A protein and the small-molecule ligand that binds it are described below.
Small molecule (SMILES): Cn1c(=O)c(C#N)c(N2CCN(C(=O)c3cccs3)CC2)c2ccccc21

Sequence of chain 1.A:
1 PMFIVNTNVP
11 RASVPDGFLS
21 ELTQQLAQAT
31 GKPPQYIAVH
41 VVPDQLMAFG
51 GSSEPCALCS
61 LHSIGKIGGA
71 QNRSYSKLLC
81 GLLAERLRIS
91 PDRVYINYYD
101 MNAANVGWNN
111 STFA

Sequence of chain 1.C:
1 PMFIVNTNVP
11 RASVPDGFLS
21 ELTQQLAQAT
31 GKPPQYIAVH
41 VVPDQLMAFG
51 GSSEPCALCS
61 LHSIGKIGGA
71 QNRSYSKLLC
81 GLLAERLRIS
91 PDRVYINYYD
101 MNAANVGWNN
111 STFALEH

Binding-site contacts:
Ligand atom CAS contacts residue PRO1 of chain 1.A at 3.1 Å (hydrophobic).
Ligand atom NAG contacts residue TYR36 of chain 1.A at 3.5 Å.
Ligand atom CAC contacts residue TRP108 of chain 1.A at 3.4 Å (hydrophobic).
Ligand atom CAO contacts residue ILE64 of chain 1.A at 3.8 Å (hydrophobic).
Ligand atom CAA contacts residue TYR95 of chain 1.C at 3.3 Å (hydrophobic).
Ligand atom CAF contacts residue TYR36 of chain 1.A at 3.3 Å (hydrophobic).
Ligand atom CAJ contacts residue TYR36 of chain 1.A at 3.6 Å (hydrophobic).
Ligand atom CAB contacts residue TYR36 of chain 1.A at 3.7 Å (hydrophobic).
Ligand atom CAY contacts residue PRO1 of chain 1.A at 3.5 Å (hydrophobic).
Ligand atom CAU contacts residue PRO1 of chain 1.A at 3.5 Å (hydrophobic).
Ligand atom CAW contacts residue ASN97 of chain 1.C at 3.5 Å.
Ligand atom OAT contacts residue SER63 of chain 1.A at 3.5 Å.
Ligand atom CAE contacts residue TYR36 of chain 1.A at 3.5 Å (hydrophobic).
Ligand atom CAS contacts residue ILE64 of chain 1.A at 3.8 Å (hydrophobic).
Ligand atom CAH contacts residue TYR36 of chain 1.A at 3.8 Å (hydrophobic).
Ligand atom CAW contacts residue MET2 of chain 1.A at 3.8 Å (hydrophobic).
Ligand atom CAA contacts residue TYR36 of chain 1.A at 3.5 Å (hydrophobic).
Ligand atom CAL contacts residue TYR36 of chain 1.A at 3.5 Å (hydrophobic).
Ligand atom NAP contacts residue PRO1 of chain 1.A at 3.6 Å (h-bond).
Ligand atom NAP contacts residue ILE64 of chain 1.A at 3.7 Å.
Ligand atom CAW contacts residue HIS62 of chain 1.A at 3.8 Å.
Ligand atom SAV contacts residue SER63 of chain 1.A at 3.8 Å.
Ligand atom CAE contacts residue PHE113 of chain 1.A at 3.7 Å (hydrophobic).
Ligand atom CAD contacts residue TYR36 of chain 1.A at 3.4 Å (hydrophobic).
Ligand atom CAX contacts residue TYR95 of chain 1.C at 3.7 Å (hydrophobic).
Ligand atom CAD contacts residue TYR95 of chain 1.C at 3.0 Å (hydrophobic).
Ligand atom CAJ contacts residue PHE113 of chain 1.A at 3.5 Å (hydrophobic).
Ligand atom CAN contacts residue TYR95 of chain 1.C at 3.3 Å (hydrophobic).
Ligand atom CAN contacts residue PHE113 of chain 1.A at 3.2 Å (hydrophobic).
Ligand atom OAT contacts residue PRO1 of chain 1.A at 3.2 Å (h-bond).
Ligand atom CAX contacts residue MET2 of chain 1.A at 3.7 Å (hydrophobic).
Ligand atom OAT contacts residue ILE64 of chain 1.A at 3.0 Å (h-bond).
Ligand atom CAO contacts residue PHE113 of chain 1.A at 3.3 Å (hydrophobic).
Ligand atom CAI contacts residue TYR36 of chain 1.A at 3.7 Å (hydrophobic).
Ligand atom CAI contacts residue PHE113 of chain 1.A at 3.5 Å (hydrophobic).
Ligand atom CAR contacts residue TYR36 of chain 1.A at 3.5 Å (hydrophobic).
Ligand atom CAB contacts residue TRP108 of chain 1.A at 3.3 Å (hydrophobic).
Ligand atom CAH contacts residue PHE113 of chain 1.A at 3.7 Å (hydrophobic).
Ligand atom CAC contacts residue TYR36 of chain 1.A at 3.4 Å (hydrophobic).
Ligand atom CAY contacts residue TYR95 of chain 1.C at 3.8 Å (hydrophobic).